Binding-site contacts:
Ligand atom O4 contacts residue GLN95 of chain 1.A at 2.9 Å (h-bond).
Ligand atom O3 contacts residue ILE97 of chain 1.A at 3.6 Å.
Ligand atom O6 contacts residue TRP127 of chain 1.A at 4.0 Å.
Ligand atom C2 contacts residue GLN83 of chain 1.A at 3.4 Å.
Ligand atom C5 contacts residue TRP127 of chain 1.A at 3.9 Å (hydrophobic).
Ligand atom O2 contacts residue ASN99 of chain 1.A at 3.6 Å.
Ligand atom O4 contacts residue TRP127 of chain 1.A at 3.9 Å.
Ligand atom O6 contacts residue VAL81 of chain 1.A at 3.0 Å.
Ligand atom C3 contacts residue ASN99 of chain 1.A at 3.7 Å.
Ligand atom C4 contacts residue GLN95 of chain 1.A at 3.9 Å.
Ligand atom C6 contacts residue TRP22 of chain 1.A at 3.6 Å (hydrophobic).
Ligand atom O6 contacts residue GLN83 of chain 1.A at 3.7 Å.
Ligand atom O2 contacts residue GLN23 of chain 1.A at 3.1 Å (h-bond).
Ligand atom C5 contacts residue ILE97 of chain 1.A at 4.0 Å (hydrophobic).
Ligand atom C4 contacts residue TRP22 of chain 1.A at 3.9 Å (hydrophobic).
Ligand atom O2 contacts residue GLN83 of chain 1.A at 2.9 Å (h-bond).
Ligand atom O3 contacts residue GLN83 of chain 1.A at 3.0 Å (h-bond).
Ligand atom O5 contacts residue TRP22 of chain 1.A at 3.7 Å.
Ligand atom O3 contacts residue ALA125 of chain 1.A at 4.0 Å.
Ligand atom O3 contacts residue GLN23 of chain 1.A at 3.3 Å (h-bond).
Ligand atom C2 contacts residue GLN95 of chain 1.A at 3.6 Å.
Ligand atom C6 contacts residue ASP79 of chain 1.A at 2.8 Å.
Ligand atom O2 contacts residue ILE97 of chain 1.A at 4.0 Å.
Ligand atom O6 contacts residue ASP79 of chain 1.A at 3.5 Å (salt-bridge).
Ligand atom O5 contacts residue ASP79 of chain 1.A at 4.0 Å.
Ligand atom C2 contacts residue ASN99 of chain 1.A at 3.6 Å.
Ligand atom C3 contacts residue GLN95 of chain 1.A at 3.8 Å.
Ligand atom O5 contacts residue ILE97 of chain 1.A at 3.7 Å.
Ligand atom O3 contacts residue ASN99 of chain 1.A at 2.9 Å (h-bond).
Ligand atom O2 contacts residue TRP127 of chain 1.A at 3.1 Å.
Ligand atom C6 contacts residue GLN123 of chain 1.A at 3.5 Å.
Ligand atom C1 contacts residue GLN95 of chain 1.A at 3.9 Å.
Ligand atom O6 contacts residue GLN123 of chain 1.A at 2.6 Å (h-bond).
Ligand atom O6 contacts residue TRP22 of chain 1.A at 2.9 Å (h-bond).
Ligand atom O3 contacts residue ASP79 of chain 1.A at 3.6 Å.
Ligand atom O2 contacts residue TRP22 of chain 1.A at 3.5 Å.
Ligand atom O2 contacts residue GLN95 of chain 1.A at 3.1 Å (h-bond).
Ligand atom C1 contacts residue TRP22 of chain 1.A at 3.8 Å (hydrophobic).
Ligand atom O3 contacts residue TRP22 of chain 1.A at 4.0 Å.
Ligand atom O6 contacts residue GLN23 of chain 1.A at 3.8 Å.

The small molecule below binds the protein below.
Small molecule (SMILES): OC[C@H]1O[C@@H](O[C@H]2[C@H](O)[C@H](O)[C@H](O[C@H]3[C@H](O)[C@H](O)[C@H](O[C@H]4[C@H](O)[C@H](O)[C@H](O[C@H]5[C@H](O)[C@H](O)[C@H](O)O[C@@H]5CO)O[C@@H]4CO)O[C@@H]3CO)O[C@@H]2CO)[C@@H](O)[C@@H](O)[C@@H]1O

Sequence of chain 1.A:
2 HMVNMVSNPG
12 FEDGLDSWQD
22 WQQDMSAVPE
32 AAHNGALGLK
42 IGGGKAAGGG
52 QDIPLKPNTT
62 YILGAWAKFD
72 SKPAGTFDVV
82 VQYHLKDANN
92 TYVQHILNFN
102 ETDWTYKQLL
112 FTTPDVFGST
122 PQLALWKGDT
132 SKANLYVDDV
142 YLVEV